This protein binds this small molecule.
Small molecule (SMILES): CC(=O)Nc1ccc(C)c2c1CCCN2

Sequence of chain 1.A:
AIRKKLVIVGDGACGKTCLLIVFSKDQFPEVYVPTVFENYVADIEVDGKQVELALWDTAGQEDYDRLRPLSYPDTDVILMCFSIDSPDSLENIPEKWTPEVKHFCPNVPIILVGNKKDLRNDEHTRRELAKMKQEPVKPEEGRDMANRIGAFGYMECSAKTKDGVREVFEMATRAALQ

Binding-site contacts:
Ligand atom C6 contacts residue GLU103 of chain 1.A at 4.4 Å.
Ligand atom C2 contacts residue GLU103 of chain 1.A at 4.1 Å.
Ligand atom C7 contacts residue PRO102 of chain 1.A at 3.9 Å (hydrophobic).
Ligand atom C5 contacts residue PRO102 of chain 1.A at 4.0 Å (hydrophobic).
Ligand atom C10 contacts residue LYS99 of chain 1.A at 3.3 Å.
Ligand atom C1 contacts residue GLU103 of chain 1.A at 3.8 Å.
Ligand atom C9 contacts residue LYS99 of chain 1.A at 4.3 Å.
Ligand atom C4 contacts residue HIS106 of chain 1.A at 4.0 Å.
Ligand atom C10 contacts residue GLU98 of chain 1.A at 4.0 Å.
Ligand atom C9 contacts residue PRO102 of chain 1.A at 3.9 Å (hydrophobic).
Ligand atom N2 contacts residue PRO102 of chain 1.A at 3.6 Å.
Ligand atom C4 contacts residue PHE107 of chain 1.A at 4.0 Å (hydrophobic).
Ligand atom C5 contacts residue HIS106 of chain 1.A at 3.6 Å.
Ligand atom C11 contacts residue LYS99 of chain 1.A at 4.1 Å.
Ligand atom C10 contacts residue PRO102 of chain 1.A at 4.3 Å (hydrophobic).
Ligand atom C3 contacts residue PHE107 of chain 1.A at 4.4 Å (hydrophobic).
Ligand atom C5 contacts residue GLU103 of chain 1.A at 4.4 Å.
Ligand atom C8 contacts residue PRO102 of chain 1.A at 4.2 Å (hydrophobic).
Ligand atom C3 contacts residue GLU103 of chain 1.A at 3.9 Å.
Ligand atom C1 contacts residue PHE107 of chain 1.A at 4.1 Å (hydrophobic).
Ligand atom N1 contacts residue PHE107 of chain 1.A at 4.0 Å.
Ligand atom C1 contacts residue ARG71 of chain 1.A at 3.7 Å.
Ligand atom C9 contacts residue GLU98 of chain 1.A at 3.7 Å.
Ligand atom C2 contacts residue PHE107 of chain 1.A at 3.7 Å (hydrophobic).
Ligand atom C1 contacts residue ASP68 of chain 1.A at 3.4 Å.
Ligand atom C4 contacts residue GLU103 of chain 1.A at 4.1 Å.
Ligand atom C1 contacts residue PRO72 of chain 1.A at 4.1 Å (hydrophobic).
Ligand atom O1 contacts residue PHE107 of chain 1.A at 3.9 Å.
Ligand atom C8 contacts residue GLU103 of chain 1.A at 4.2 Å.
Ligand atom C6 contacts residue PRO102 of chain 1.A at 3.9 Å (hydrophobic).
Ligand atom C11 contacts residue GLU103 of chain 1.A at 4.1 Å.
Ligand atom N1 contacts residue GLU103 of chain 1.A at 3.4 Å (salt-bridge).
Ligand atom C12 contacts residue GLU103 of chain 1.A at 4.0 Å.